This small molecule binds to this protein.
Small molecule (SMILES): N#Cc1cnn2c(NC3CC3)cc(-c3sccc3-c3ccc(=O)[nH]c3)nc12

Binding-site contacts:
Ligand atom C2 contacts residue LYS68 of chain 2.A at 3.7 Å.
Ligand atom C8 contacts residue VAL53 of chain 2.A at 3.9 Å (hydrophobic).
Ligand atom C16 contacts residue VAL116 of chain 2.A at 3.5 Å (hydrophobic).
Ligand atom C15 contacts residue ILE95 of chain 2.A at 3.9 Å (hydrophobic).
Ligand atom C contacts residue VAL53 of chain 2.A at 3.6 Å (hydrophobic).
Ligand atom C14 contacts residue ILE95 of chain 2.A at 3.8 Å (hydrophobic).
Ligand atom C14 contacts residue VAL116 of chain 2.A at 3.6 Å (hydrophobic).
Ligand atom C4 contacts residue ILE174 of chain 2.A at 3.9 Å (hydrophobic).
Ligand atom N4 contacts residue ILE95 of chain 2.A at 3.6 Å.
Ligand atom C14 contacts residue GLU114 of chain 2.A at 3.2 Å.
Ligand atom C16 contacts residue ASN118 of chain 2.A at 3.8 Å.
Ligand atom C10 contacts residue MET163 of chain 2.A at 3.9 Å (hydrophobic).
Ligand atom C18 contacts residue LEU45 of chain 2.A at 3.9 Å (hydrophobic).
Ligand atom N4 contacts residue ILE174 of chain 2.A at 3.8 Å.
Ligand atom N2 contacts residue ILE174 of chain 2.A at 3.7 Å.
Ligand atom N5 contacts residue VAL116 of chain 2.A at 2.8 Å (h-bond).
Ligand atom N2 contacts residue VAL66 of chain 2.A at 3.7 Å.
Ligand atom C5 contacts residue VAL53 of chain 2.A at 3.7 Å (hydrophobic).
Ligand atom N4 contacts residue PHE113 of chain 2.A at 3.5 Å.
Ligand atom C3 contacts residue ILE174 of chain 2.A at 3.7 Å (hydrophobic).
Ligand atom C15 contacts residue ILE174 of chain 2.A at 3.8 Å (hydrophobic).
Ligand atom N contacts residue ASP175 of chain 2.A at 3.0 Å (salt-bridge).
Ligand atom N contacts residue ILE174 of chain 2.A at 3.7 Å.
Ligand atom C17 contacts residue ASN118 of chain 2.A at 3.6 Å.
Ligand atom O contacts residue ASP175 of chain 2.A at 3.3 Å.
Ligand atom C2 contacts residue ASP175 of chain 2.A at 3.7 Å.
Ligand atom C17 contacts residue HIS115 of chain 2.A at 3.7 Å.
Ligand atom C6 contacts residue VAL53 of chain 2.A at 3.7 Å (hydrophobic).
Ligand atom N1 contacts residue VAL66 of chain 2.A at 3.6 Å.
Ligand atom C11 contacts residue VAL116 of chain 2.A at 3.9 Å (hydrophobic).
Ligand atom N3 contacts residue VAL66 of chain 2.A at 3.7 Å.
Ligand atom O contacts residue LYS68 of chain 2.A at 2.8 Å (salt-bridge).
Ligand atom C14 contacts residue VAL66 of chain 2.A at 3.9 Å (hydrophobic).
Ligand atom C11 contacts residue MET163 of chain 2.A at 3.6 Å (hydrophobic).
Ligand atom C12 contacts residue VAL66 of chain 2.A at 3.8 Å (hydrophobic).
Ligand atom C4 contacts residue VAL53 of chain 2.A at 3.8 Å (hydrophobic).
Ligand atom N3 contacts residue VAL116 of chain 2.A at 3.1 Å (h-bond).
Ligand atom N1 contacts residue MET163 of chain 2.A at 3.8 Å.
Ligand atom S contacts residue LEU45 of chain 2.A at 3.9 Å.
Ligand atom C17 contacts residue VAL116 of chain 2.A at 3.4 Å (hydrophobic).

Sequence of chain 2.A:
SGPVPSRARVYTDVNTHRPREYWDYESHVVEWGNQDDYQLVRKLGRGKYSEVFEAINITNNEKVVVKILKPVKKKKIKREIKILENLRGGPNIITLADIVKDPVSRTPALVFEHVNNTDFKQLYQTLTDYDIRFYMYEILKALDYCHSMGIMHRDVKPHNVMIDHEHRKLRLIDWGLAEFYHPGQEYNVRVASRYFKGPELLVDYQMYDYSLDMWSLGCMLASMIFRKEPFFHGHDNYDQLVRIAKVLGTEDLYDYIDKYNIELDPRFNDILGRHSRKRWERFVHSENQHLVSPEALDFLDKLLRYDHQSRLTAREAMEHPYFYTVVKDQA